The protein below binds the small molecule below.
Small molecule (SMILES): COc1ccc(C(=O)N2C[C@@H](C)N(C(=O)c3ccc(OC)cc3F)[C@H](C)C2)c(F)c1

Binding-site contacts:
Ligand atom C4 contacts residue MET656 of chain 1.B at 3.7 Å (hydrophobic).
Ligand atom C22 contacts residue LEU813 of chain 1.B at 3.7 Å (hydrophobic).
Ligand atom F2 contacts residue ILE851 of chain 1.B at 3.6 Å.
Ligand atom O3 contacts residue TRP776 of chain 1.B at 2.8 Å (h-bond).
Ligand atom C17 contacts residue LEU778 of chain 1.B at 3.9 Å (hydrophobic).
Ligand atom C12 contacts residue SER848 of chain 1.B at 3.3 Å.
Ligand atom C9 contacts residue TRP776 of chain 1.B at 3.3 Å (hydrophobic).
Ligand atom C11 contacts residue ILE820 of chain 1.B at 3.6 Å (hydrophobic).
Ligand atom O3 contacts residue CYS816 of chain 1.B at 3.8 Å.
Ligand atom O4 contacts residue ASP779 of chain 1.B at 3.5 Å.
Ligand atom O3 contacts residue ARG775 of chain 1.B at 3.3 Å.
Ligand atom O1 contacts residue VAL664 of chain 1.B at 3.6 Å.
Ligand atom C19 contacts residue ARG780 of chain 1.B at 3.6 Å.
Ligand atom O2 contacts residue ILE851 of chain 1.B at 3.0 Å (h-bond).
Ligand atom C2 contacts residue VAL664 of chain 1.B at 3.6 Å (hydrophobic).
Ligand atom C5 contacts residue ILE851 of chain 1.B at 3.5 Å (hydrophobic).
Ligand atom O1 contacts residue PHE809 of chain 1.B at 3.4 Å.
Ligand atom C21 contacts residue LEU813 of chain 1.B at 3.8 Å (hydrophobic).
Ligand atom O2 contacts residue ARG850 of chain 1.B at 3.4 Å (salt-bridge).
Ligand atom O3 contacts residue PRO774 of chain 1.B at 3.6 Å.
Ligand atom C15 contacts residue ARG775 of chain 1.B at 3.6 Å.
Ligand atom F1 contacts residue TRP776 of chain 1.B at 3.6 Å.
Ligand atom C22 contacts residue ILE851 of chain 1.B at 3.8 Å (hydrophobic).
Ligand atom C8 contacts residue PRO774 of chain 1.B at 3.6 Å (hydrophobic).
Ligand atom C21 contacts residue ILE851 of chain 1.B at 3.5 Å (hydrophobic).
Ligand atom C4 contacts residue ILE851 of chain 1.B at 3.7 Å (hydrophobic).
Ligand atom C6 contacts residue ILE851 of chain 1.B at 3.7 Å (hydrophobic).
Ligand atom F1 contacts residue LEU778 of chain 1.B at 3.7 Å.
Ligand atom O4 contacts residue ARG780 of chain 1.B at 3.5 Å (salt-bridge).
Ligand atom F2 contacts residue LEU813 of chain 1.B at 3.0 Å.
Ligand atom C18 contacts residue HIS817 of chain 1.B at 3.4 Å.
Ligand atom C1 contacts residue ASP654 of chain 1.B at 3.8 Å.
Ligand atom F1 contacts residue SER848 of chain 1.B at 3.5 Å.
Ligand atom C16 contacts residue ARG775 of chain 1.B at 3.8 Å.
Ligand atom C10 contacts residue SER848 of chain 1.B at 3.5 Å.
Ligand atom C3 contacts residue ASP654 of chain 1.B at 3.5 Å.
Ligand atom C2 contacts residue ILE851 of chain 1.B at 3.8 Å (hydrophobic).
Ligand atom C19 contacts residue LEU778 of chain 1.B at 3.7 Å (hydrophobic).
Ligand atom C13 contacts residue CYS816 of chain 1.B at 3.8 Å (hydrophobic).
Ligand atom C18 contacts residue ASP779 of chain 1.B at 3.6 Å.

Sequence of chain 1.B:
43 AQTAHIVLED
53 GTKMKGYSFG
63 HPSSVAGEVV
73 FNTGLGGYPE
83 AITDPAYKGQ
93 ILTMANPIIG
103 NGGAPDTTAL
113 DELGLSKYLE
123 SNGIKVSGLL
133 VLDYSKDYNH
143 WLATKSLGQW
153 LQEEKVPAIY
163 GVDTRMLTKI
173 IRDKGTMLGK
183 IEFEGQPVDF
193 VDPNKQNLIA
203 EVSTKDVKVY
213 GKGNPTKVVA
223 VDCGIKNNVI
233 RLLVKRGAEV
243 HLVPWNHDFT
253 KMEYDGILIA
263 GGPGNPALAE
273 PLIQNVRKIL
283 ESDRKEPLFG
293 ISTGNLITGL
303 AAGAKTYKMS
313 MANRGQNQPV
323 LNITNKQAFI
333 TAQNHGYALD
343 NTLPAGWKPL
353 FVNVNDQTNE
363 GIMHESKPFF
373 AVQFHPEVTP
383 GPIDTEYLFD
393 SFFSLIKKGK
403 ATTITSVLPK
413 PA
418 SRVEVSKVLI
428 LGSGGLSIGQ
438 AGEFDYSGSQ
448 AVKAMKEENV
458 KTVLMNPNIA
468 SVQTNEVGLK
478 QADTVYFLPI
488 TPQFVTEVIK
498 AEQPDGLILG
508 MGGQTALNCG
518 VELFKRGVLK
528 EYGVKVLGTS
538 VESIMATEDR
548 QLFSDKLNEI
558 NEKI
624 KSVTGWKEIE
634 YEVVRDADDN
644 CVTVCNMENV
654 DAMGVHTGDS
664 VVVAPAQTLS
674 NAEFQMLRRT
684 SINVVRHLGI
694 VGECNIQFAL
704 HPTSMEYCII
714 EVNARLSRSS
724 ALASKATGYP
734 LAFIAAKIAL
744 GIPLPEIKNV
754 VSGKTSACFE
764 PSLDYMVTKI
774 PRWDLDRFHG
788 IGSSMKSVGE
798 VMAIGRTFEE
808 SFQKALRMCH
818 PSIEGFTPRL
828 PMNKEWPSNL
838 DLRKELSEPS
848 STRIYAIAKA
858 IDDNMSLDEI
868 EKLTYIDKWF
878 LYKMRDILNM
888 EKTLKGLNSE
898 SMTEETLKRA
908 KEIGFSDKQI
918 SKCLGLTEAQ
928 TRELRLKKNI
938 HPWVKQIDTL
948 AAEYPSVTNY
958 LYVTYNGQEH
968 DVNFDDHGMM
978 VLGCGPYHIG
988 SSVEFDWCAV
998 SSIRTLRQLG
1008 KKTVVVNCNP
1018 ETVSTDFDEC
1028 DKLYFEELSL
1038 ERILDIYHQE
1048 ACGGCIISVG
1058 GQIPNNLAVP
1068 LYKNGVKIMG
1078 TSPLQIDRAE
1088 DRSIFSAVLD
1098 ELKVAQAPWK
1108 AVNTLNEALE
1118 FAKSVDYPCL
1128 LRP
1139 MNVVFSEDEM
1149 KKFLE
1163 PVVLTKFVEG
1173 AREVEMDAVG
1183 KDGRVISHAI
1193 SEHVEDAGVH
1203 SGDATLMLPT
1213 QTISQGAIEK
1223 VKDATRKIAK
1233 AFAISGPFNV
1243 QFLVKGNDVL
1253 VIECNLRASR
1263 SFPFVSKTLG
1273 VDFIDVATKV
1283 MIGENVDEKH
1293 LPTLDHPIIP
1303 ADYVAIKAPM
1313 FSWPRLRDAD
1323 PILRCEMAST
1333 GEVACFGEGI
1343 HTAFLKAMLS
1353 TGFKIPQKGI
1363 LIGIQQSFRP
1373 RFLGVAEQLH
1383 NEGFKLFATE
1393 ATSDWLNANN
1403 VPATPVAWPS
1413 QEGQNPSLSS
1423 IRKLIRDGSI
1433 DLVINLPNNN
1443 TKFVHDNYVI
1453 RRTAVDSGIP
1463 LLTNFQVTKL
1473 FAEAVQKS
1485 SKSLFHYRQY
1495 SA